Binding-site contacts:
Ligand atom O7 contacts residue ASN28 of chain 3.A at 3.8 Å.
Ligand atom N2 contacts residue ASN28 of chain 3.A at 3.0 Å (h-bond).
Ligand atom C3 contacts residue ASN28 of chain 3.A at 3.8 Å.
Ligand atom C2 contacts residue ASN28 of chain 3.A at 2.5 Å.
Ligand atom C8 contacts residue VAL27 of chain 3.A at 4.0 Å (hydrophobic).
Ligand atom C5 contacts residue ASN28 of chain 3.A at 3.6 Å.
Ligand atom C1 contacts residue ASN28 of chain 3.A at 1.4 Å.
Ligand atom C7 contacts residue VAL27 of chain 3.A at 4.4 Å (hydrophobic).
Ligand atom C4 contacts residue ASN28 of chain 3.A at 4.2 Å.
Ligand atom C7 contacts residue ASN28 of chain 3.A at 3.5 Å.
Ligand atom O5 contacts residue ASN28 of chain 3.A at 2.3 Å (h-bond).

This protein binds this small molecule.
Small molecule (SMILES): CC(=O)N[C@@H]1[C@@H](O)[C@H](O)[C@@H](CO)O[C@H]1O

Sequence of chain 3.A:
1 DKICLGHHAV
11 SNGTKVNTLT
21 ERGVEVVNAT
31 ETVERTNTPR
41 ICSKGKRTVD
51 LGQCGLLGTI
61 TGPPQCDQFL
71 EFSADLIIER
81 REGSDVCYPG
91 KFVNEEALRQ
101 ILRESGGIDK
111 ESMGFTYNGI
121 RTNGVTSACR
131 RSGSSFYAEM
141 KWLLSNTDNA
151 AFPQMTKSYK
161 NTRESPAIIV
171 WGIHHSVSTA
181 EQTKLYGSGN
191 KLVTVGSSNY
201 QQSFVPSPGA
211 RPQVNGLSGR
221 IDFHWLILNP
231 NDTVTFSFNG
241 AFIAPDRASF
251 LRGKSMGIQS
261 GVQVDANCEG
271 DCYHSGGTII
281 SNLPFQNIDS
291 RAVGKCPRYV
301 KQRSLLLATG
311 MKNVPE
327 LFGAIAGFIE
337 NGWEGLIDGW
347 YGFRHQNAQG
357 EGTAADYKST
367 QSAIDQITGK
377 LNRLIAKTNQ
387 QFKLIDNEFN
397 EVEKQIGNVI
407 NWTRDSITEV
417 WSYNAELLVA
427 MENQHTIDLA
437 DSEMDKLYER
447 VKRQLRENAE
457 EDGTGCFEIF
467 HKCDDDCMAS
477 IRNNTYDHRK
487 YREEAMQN